Sequence of chain 1.H:
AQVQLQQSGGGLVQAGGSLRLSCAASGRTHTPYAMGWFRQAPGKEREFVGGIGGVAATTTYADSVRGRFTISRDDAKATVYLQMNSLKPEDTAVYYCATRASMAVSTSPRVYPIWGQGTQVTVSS

Binding-site contacts:
Ligand atom C11 contacts residue VAL4 of chain 1.H at 3.9 Å (hydrophobic).
Ligand atom C12 contacts residue ALA102 of chain 1.H at 3.8 Å (hydrophobic).
Ligand atom C13 contacts residue ALA102 of chain 1.H at 3.7 Å (hydrophobic).
Ligand atom CL1 contacts residue VAL81 of chain 1.H at 3.7 Å.
Ligand atom C12 contacts residue ILE115 of chain 1.H at 3.9 Å (hydrophobic).
Ligand atom C12 contacts residue ARG101 of chain 1.H at 3.4 Å.
Ligand atom C8 contacts residue HIS31 of chain 1.H at 3.6 Å.
Ligand atom CL3 contacts residue GLN3 of chain 1.H at 3.9 Å.
Ligand atom C16 contacts residue ARG29 of chain 1.H at 3.5 Å.
Ligand atom CL1 contacts residue THR80 of chain 1.H at 3.5 Å.
Ligand atom N1 contacts residue THR100 of chain 1.H at 2.9 Å (h-bond).
Ligand atom C11 contacts residue TYR34 of chain 1.H at 3.4 Å (hydrophobic).
Ligand atom C4 contacts residue MET36 of chain 1.H at 3.7 Å (hydrophobic).
Ligand atom C15 contacts residue ARG29 of chain 1.H at 3.3 Å.
Ligand atom C5 contacts residue MET36 of chain 1.H at 3.4 Å (hydrophobic).
Ligand atom N1 contacts residue TYR34 of chain 1.H at 3.6 Å.
Ligand atom C2 contacts residue THR32 of chain 1.H at 3.8 Å.
Ligand atom C6 contacts residue VAL81 of chain 1.H at 3.6 Å (hydrophobic).
Ligand atom C3 contacts residue ALA26 of chain 1.H at 3.7 Å (hydrophobic).
Ligand atom C5 contacts residue TYR34 of chain 1.H at 3.5 Å (hydrophobic).
Ligand atom C6 contacts residue MET36 of chain 1.H at 3.7 Å (hydrophobic).
Ligand atom C6 contacts residue THR32 of chain 1.H at 3.8 Å.
Ligand atom C1 contacts residue THR32 of chain 1.H at 3.9 Å.
Ligand atom C12 contacts residue TYR34 of chain 1.H at 3.8 Å (hydrophobic).
Ligand atom C4 contacts residue HIS31 of chain 1.H at 3.7 Å.
Ligand atom C16 contacts residue TYR34 of chain 1.H at 3.5 Å (hydrophobic).
Ligand atom CL1 contacts residue ALA79 of chain 1.H at 3.5 Å.
Ligand atom C15 contacts residue VAL4 of chain 1.H at 3.2 Å (hydrophobic).
Ligand atom C12 contacts residue THR100 of chain 1.H at 3.8 Å.
Ligand atom N7 contacts residue THR100 of chain 1.H at 3.0 Å (h-bond).
Ligand atom C13 contacts residue ILE115 of chain 1.H at 3.7 Å (hydrophobic).
Ligand atom CL2 contacts residue ALA102 of chain 1.H at 3.2 Å.
Ligand atom CL2 contacts residue ILE115 of chain 1.H at 3.6 Å.
Ligand atom C11 contacts residue THR100 of chain 1.H at 3.8 Å.
Ligand atom C8 contacts residue THR100 of chain 1.H at 3.4 Å.
Ligand atom O9 contacts residue THR30 of chain 1.H at 3.3 Å.
Ligand atom N7 contacts residue HIS31 of chain 1.H at 3.6 Å.
Ligand atom O9 contacts residue HIS31 of chain 1.H at 2.9 Å (h-bond).
Ligand atom CL2 contacts residue ARG101 of chain 1.H at 3.6 Å.
Ligand atom C16 contacts residue VAL4 of chain 1.H at 3.2 Å (hydrophobic).

This small molecule binds to this protein.
Small molecule (SMILES): O=C(Nc1ccc(Cl)cc1)Nc1ccc(Cl)c(Cl)c1